Sequence of chain 1.C:
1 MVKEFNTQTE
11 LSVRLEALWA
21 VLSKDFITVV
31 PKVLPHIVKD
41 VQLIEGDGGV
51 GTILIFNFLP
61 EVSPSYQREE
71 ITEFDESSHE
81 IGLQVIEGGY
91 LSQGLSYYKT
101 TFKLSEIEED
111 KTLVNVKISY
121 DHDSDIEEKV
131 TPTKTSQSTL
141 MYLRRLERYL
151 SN

A small-molecule ligand and the protein it binds are described below.
Small molecule (SMILES): C/C(=C\CNc1ncnc2[nH]cnc12)CO

Binding-site contacts:
Ligand atom N7 contacts residue TYR90 of chain 1.C at 4.0 Å.
Ligand atom C5 contacts residue GLN67 of chain 1.C at 4.2 Å.
Ligand atom C4 contacts residue THR139 of chain 1.C at 3.5 Å.
Ligand atom C12 contacts residue LEU83 of chain 1.C at 3.7 Å (hydrophobic).
Ligand atom C14 contacts residue LEU83 of chain 1.C at 3.6 Å (hydrophobic).
Ligand atom O16 contacts residue ILE81 of chain 1.C at 4.2 Å.
Ligand atom N9 contacts residue GLN67 of chain 1.C at 3.3 Å (h-bond).
Ligand atom C6 contacts residue GLU69 of chain 1.C at 3.9 Å.
Ligand atom C2 contacts residue THR139 of chain 1.C at 3.7 Å.
Ligand atom C14 contacts residue ILE81 of chain 1.C at 4.0 Å (hydrophobic).
Ligand atom O16 contacts residue PHE102 of chain 1.C at 3.6 Å.
Ligand atom O16 contacts residue LEU22 of chain 1.C at 2.6 Å (h-bond).
Ligand atom N9 contacts residue GLU69 of chain 1.C at 2.8 Å (salt-bridge).
Ligand atom C5 contacts residue THR100 of chain 1.C at 4.0 Å.
Ligand atom C13 contacts residue LEU22 of chain 1.C at 4.1 Å (hydrophobic).
Ligand atom N7 contacts residue THR139 of chain 1.C at 3.6 Å.
Ligand atom C13 contacts residue LEU83 of chain 1.C at 3.6 Å (hydrophobic).
Ligand atom C8 contacts residue GLN67 of chain 1.C at 3.7 Å.
Ligand atom C5 contacts residue GLU69 of chain 1.C at 3.8 Å.
Ligand atom N9 contacts residue THR100 of chain 1.C at 4.1 Å.
Ligand atom C11 contacts residue GLU69 of chain 1.C at 3.4 Å.
Ligand atom N10 contacts residue GLU69 of chain 1.C at 2.8 Å (salt-bridge).
Ligand atom C12 contacts residue GLU69 of chain 1.C at 4.3 Å.
Ligand atom N7 contacts residue THR100 of chain 1.C at 3.8 Å.
Ligand atom C11 contacts residue LEU83 of chain 1.C at 4.1 Å (hydrophobic).
Ligand atom C14 contacts residue PHE102 of chain 1.C at 3.7 Å (hydrophobic).
Ligand atom C8 contacts residue GLU69 of chain 1.C at 3.9 Å.
Ligand atom C11 contacts residue PHE56 of chain 1.C at 3.8 Å (hydrophobic).
Ligand atom C8 contacts residue VAL85 of chain 1.C at 4.3 Å (hydrophobic).
Ligand atom C15 contacts residue PHE26 of chain 1.C at 3.3 Å (hydrophobic).
Ligand atom N7 contacts residue TYR98 of chain 1.C at 4.1 Å.
Ligand atom C8 contacts residue TYR98 of chain 1.C at 3.9 Å (hydrophobic).
Ligand atom C2 contacts residue PHE102 of chain 1.C at 4.1 Å (hydrophobic).
Ligand atom C14 contacts residue LEU22 of chain 1.C at 3.4 Å (hydrophobic).
Ligand atom C8 contacts residue TYR90 of chain 1.C at 4.0 Å (hydrophobic).
Ligand atom C8 contacts residue THR100 of chain 1.C at 3.9 Å.
Ligand atom C4 contacts residue THR100 of chain 1.C at 3.9 Å.
Ligand atom N3 contacts residue THR139 of chain 1.C at 2.7 Å (h-bond).
Ligand atom C15 contacts residue LEU22 of chain 1.C at 3.9 Å (hydrophobic).
Ligand atom C15 contacts residue LEU83 of chain 1.C at 4.1 Å (hydrophobic).